Sequence of chain 1.A:
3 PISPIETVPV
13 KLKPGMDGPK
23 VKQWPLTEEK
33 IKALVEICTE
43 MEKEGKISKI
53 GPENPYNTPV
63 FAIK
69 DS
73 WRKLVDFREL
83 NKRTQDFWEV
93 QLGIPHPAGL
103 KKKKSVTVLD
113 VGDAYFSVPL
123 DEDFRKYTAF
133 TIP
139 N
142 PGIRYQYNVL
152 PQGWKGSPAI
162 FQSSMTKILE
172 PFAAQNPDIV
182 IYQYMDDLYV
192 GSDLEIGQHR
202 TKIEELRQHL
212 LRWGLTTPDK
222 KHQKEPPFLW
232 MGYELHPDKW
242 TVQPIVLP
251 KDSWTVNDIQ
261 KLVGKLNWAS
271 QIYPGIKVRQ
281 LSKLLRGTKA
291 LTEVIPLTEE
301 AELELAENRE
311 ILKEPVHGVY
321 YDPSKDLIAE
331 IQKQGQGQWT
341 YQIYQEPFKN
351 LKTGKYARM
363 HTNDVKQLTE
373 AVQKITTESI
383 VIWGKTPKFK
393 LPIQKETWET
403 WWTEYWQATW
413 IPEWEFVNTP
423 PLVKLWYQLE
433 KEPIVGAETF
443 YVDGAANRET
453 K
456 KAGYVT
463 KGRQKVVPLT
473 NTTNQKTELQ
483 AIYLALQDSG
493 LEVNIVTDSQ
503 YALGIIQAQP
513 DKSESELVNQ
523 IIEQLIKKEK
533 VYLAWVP

Binding-site contacts:
Ligand atom C12 contacts residue TYR190 of chain 1.A at 3.5 Å (hydrophobic).
Ligand atom C18 contacts residue VAL108 of chain 1.A at 3.8 Å (hydrophobic).
Ligand atom C3 contacts residue HIS237 of chain 1.A at 3.2 Å.
Ligand atom C13 contacts residue LEU102 of chain 1.A at 3.6 Å (hydrophobic).
Ligand atom C14 contacts residue TYR190 of chain 1.A at 3.8 Å (hydrophobic).
Ligand atom C8 contacts residue TYR183 of chain 1.A at 3.6 Å (hydrophobic).
Ligand atom C9 contacts residue TYR190 of chain 1.A at 3.4 Å (hydrophobic).
Ligand atom C13 contacts residue TYR183 of chain 1.A at 3.1 Å (hydrophobic).
Ligand atom C10 contacts residue VAL191 of chain 1.A at 3.6 Å (hydrophobic).
Ligand atom C22 contacts residue LEU236 of chain 1.A at 3.6 Å (hydrophobic).
Ligand atom C1 contacts residue TYR320 of chain 1.A at 3.2 Å (hydrophobic).
Ligand atom C17 contacts residue TYR190 of chain 1.A at 3.5 Å (hydrophobic).
Ligand atom O1 contacts residue TYR320 of chain 1.A at 3.2 Å.
Ligand atom C21 contacts residue TRP231 of chain 1.A at 3.5 Å (hydrophobic).
Ligand atom C9 contacts residue VAL181 of chain 1.A at 3.4 Å (hydrophobic).
Ligand atom C21 contacts residue PHE229 of chain 1.A at 3.6 Å (hydrophobic).
Ligand atom C14 contacts residue TYR183 of chain 1.A at 3.4 Å (hydrophobic).
Ligand atom N2 contacts residue TRP231 of chain 1.A at 3.1 Å.
Ligand atom C22 contacts residue TYR190 of chain 1.A at 3.6 Å (hydrophobic).
Ligand atom C9 contacts residue GLY192 of chain 1.A at 3.4 Å.
Ligand atom C5 contacts residue LYS103 of chain 1.A at 3.5 Å.
Ligand atom C15 contacts residue TYR190 of chain 1.A at 3.2 Å (hydrophobic).
Ligand atom C2 contacts residue TYR320 of chain 1.A at 3.8 Å (hydrophobic).
Ligand atom C4 contacts residue TYR320 of chain 1.A at 3.4 Å (hydrophobic).
Ligand atom C20 contacts residue TYR190 of chain 1.A at 3.8 Å (hydrophobic).
Ligand atom N1 contacts residue TYR320 of chain 1.A at 3.6 Å.
Ligand atom C9 contacts residue TYR183 of chain 1.A at 3.5 Å (hydrophobic).
Ligand atom C7 contacts residue LYS103 of chain 1.A at 3.8 Å.
Ligand atom C16 contacts residue TYR190 of chain 1.A at 3.3 Å (hydrophobic).
Ligand atom C19 contacts residue VAL110 of chain 1.A at 3.5 Å (hydrophobic).
Ligand atom C3 contacts residue PHE229 of chain 1.A at 3.8 Å (hydrophobic).
Ligand atom C10 contacts residue TYR183 of chain 1.A at 3.5 Å (hydrophobic).
Ligand atom O3 contacts residue VAL108 of chain 1.A at 3.6 Å.
Ligand atom C20 contacts residue LEU236 of chain 1.A at 3.8 Å (hydrophobic).
Ligand atom N2 contacts residue PHE229 of chain 1.A at 3.6 Å.
Ligand atom C7 contacts residue TYR183 of chain 1.A at 3.7 Å (hydrophobic).
Ligand atom C22 contacts residue TRP231 of chain 1.A at 3.7 Å (hydrophobic).
Ligand atom C10 contacts residue TYR190 of chain 1.A at 3.3 Å (hydrophobic).
Ligand atom C14 contacts residue LEU102 of chain 1.A at 3.7 Å (hydrophobic).
Ligand atom O1 contacts residue PRO238 of chain 1.A at 3.0 Å (h-bond).

The protein below binds the small molecule below.
Small molecule (SMILES): CN(C)C(=O)CCOc1ccccc1Oc1cccc2cc(C#N)ccc12